The small molecule below binds the protein below.
Small molecule (SMILES): CCCCCCCCCCCC[N+](C)(C)CCCS(=O)(=O)O

Binding-site contacts:
Ligand atom O1S contacts residue PHE223 of chain 54.A at 3.2 Å.
Ligand atom C1 contacts residue TRP374 of chain 54.A at 3.3 Å (hydrophobic).
Ligand atom O1S contacts residue LYS215 of chain 54.A at 3.9 Å.
Ligand atom O2S contacts residue LYS215 of chain 54.A at 3.1 Å (salt-bridge).
Ligand atom S1 contacts residue TRP374 of chain 54.A at 4.4 Å.
Ligand atom O1S contacts residue ARG224 of chain 54.A at 2.9 Å (salt-bridge).
Ligand atom O1S contacts residue TRP374 of chain 54.A at 4.0 Å.
Ligand atom N1 contacts residue TRP374 of chain 54.A at 3.5 Å.
Ligand atom C2 contacts residue TRP374 of chain 54.A at 4.0 Å (hydrophobic).
Ligand atom S1 contacts residue LYS215 of chain 54.A at 4.1 Å.
Ligand atom C1 contacts residue ARG224 of chain 54.A at 4.1 Å.
Ligand atom S1 contacts residue GLY222 of chain 54.A at 3.8 Å.
Ligand atom O1S contacts residue GLY222 of chain 54.A at 3.0 Å (h-bond).
Ligand atom O3S contacts residue ARG224 of chain 54.A at 3.8 Å.
Ligand atom C2 contacts residue ARG224 of chain 54.A at 4.0 Å.
Ligand atom C3 contacts residue TRP374 of chain 54.A at 4.0 Å (hydrophobic).
Ligand atom C3 contacts residue ASP229 of chain 54.A at 4.4 Å.
Ligand atom O2S contacts residue GLY222 of chain 54.A at 3.4 Å (h-bond).
Ligand atom S1 contacts residue ARG224 of chain 54.A at 4.0 Å.

Sequence of chain 54.A:
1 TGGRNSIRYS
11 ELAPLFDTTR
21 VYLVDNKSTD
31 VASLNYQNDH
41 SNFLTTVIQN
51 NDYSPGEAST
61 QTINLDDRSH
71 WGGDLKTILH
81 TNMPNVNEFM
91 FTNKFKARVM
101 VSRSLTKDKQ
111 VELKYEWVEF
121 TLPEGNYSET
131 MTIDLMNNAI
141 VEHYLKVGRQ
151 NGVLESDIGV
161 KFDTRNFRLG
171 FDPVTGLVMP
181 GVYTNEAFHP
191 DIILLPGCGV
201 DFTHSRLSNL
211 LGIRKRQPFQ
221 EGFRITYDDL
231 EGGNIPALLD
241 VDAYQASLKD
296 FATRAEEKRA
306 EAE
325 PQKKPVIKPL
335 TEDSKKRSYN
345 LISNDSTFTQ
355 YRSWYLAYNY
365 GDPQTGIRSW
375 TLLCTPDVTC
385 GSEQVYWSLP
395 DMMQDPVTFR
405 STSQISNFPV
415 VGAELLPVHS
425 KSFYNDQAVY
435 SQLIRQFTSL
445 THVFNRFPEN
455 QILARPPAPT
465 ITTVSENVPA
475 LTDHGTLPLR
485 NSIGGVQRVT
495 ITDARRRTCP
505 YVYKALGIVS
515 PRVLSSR